The small molecule below binds the protein below.
Small molecule (SMILES): [H]/N=C(\N)N[C@H]1CCCCNC(=O)[C@H](CCCCN)NC(=O)[C@H](CCCCN)NC(=O)Cc2ccc(cc2)CNC(=O)CCCNC1=O

Sequence of chain 1.B:
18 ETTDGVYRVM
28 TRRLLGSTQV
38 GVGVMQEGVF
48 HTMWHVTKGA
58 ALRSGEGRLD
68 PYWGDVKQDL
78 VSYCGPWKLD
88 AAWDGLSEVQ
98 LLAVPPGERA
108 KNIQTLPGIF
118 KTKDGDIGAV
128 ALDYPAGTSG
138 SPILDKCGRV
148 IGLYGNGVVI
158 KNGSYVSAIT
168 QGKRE

Binding-site contacts:
Ligand atom N11 contacts residue TYR131 of chain 1.B at 3.7 Å.
Ligand atom C39 contacts residue PHE41 of chain 1.A at 3.3 Å (hydrophobic).
Ligand atom O43 contacts residue VAL156 of chain 1.B at 3.5 Å.
Ligand atom C21 contacts residue TYR162 of chain 1.B at 3.5 Å (hydrophobic).
Ligand atom C30 contacts residue ASP76 of chain 1.B at 3.9 Å.
Ligand atom N23 contacts residue TYR162 of chain 1.B at 3.6 Å (h-bond).
Ligand atom C22 contacts residue GLY152 of chain 1.B at 3.8 Å.
Ligand atom C30 contacts residue ASP40 of chain 1.A at 3.4 Å.
Ligand atom C24 contacts residue GLY152 of chain 1.B at 3.3 Å.
Ligand atom C26 contacts residue GLY152 of chain 1.B at 3.1 Å.
Ligand atom C33 contacts residue TYR162 of chain 1.B at 3.5 Å (hydrophobic).
Ligand atom O34 contacts residue GLY152 of chain 1.B at 3.6 Å (h-bond).
Ligand atom C22 contacts residue SER136 of chain 1.B at 3.1 Å.
Ligand atom N18 contacts residue TYR162 of chain 1.B at 3.8 Å.
Ligand atom C20 contacts residue TYR162 of chain 1.B at 3.6 Å (hydrophobic).
Ligand atom O34 contacts residue TYR162 of chain 1.B at 2.5 Å (h-bond).
Ligand atom O34 contacts residue ASN153 of chain 1.B at 3.8 Å.
Ligand atom O34 contacts residue GLY154 of chain 1.B at 3.0 Å (h-bond).
Ligand atom C29 contacts residue ASN153 of chain 1.B at 3.5 Å.
Ligand atom N23 contacts residue GLY152 of chain 1.B at 2.6 Å (h-bond).
Ligand atom N31 contacts residue ASP40 of chain 1.A at 2.4 Å (salt-bridge).
Ligand atom C22 contacts residue ALA133 of chain 1.B at 3.8 Å (hydrophobic).
Ligand atom C38 contacts residue GLY154 of chain 1.B at 3.5 Å.
Ligand atom C29 contacts residue HIS52 of chain 1.B at 3.6 Å.
Ligand atom C27 contacts residue HIS52 of chain 1.B at 3.6 Å.
Ligand atom C35 contacts residue GLY154 of chain 1.B at 3.7 Å.
Ligand atom C12 contacts residue TYR131 of chain 1.B at 3.9 Å (hydrophobic).
Ligand atom N17 contacts residue VAL156 of chain 1.B at 3.1 Å.
Ligand atom N40 contacts residue PHE41 of chain 1.A at 3.1 Å (h-bond).
Ligand atom C19 contacts residue TYR131 of chain 1.B at 3.1 Å (hydrophobic).
Ligand atom C14 contacts residue TYR131 of chain 1.B at 3.5 Å (hydrophobic).
Ligand atom N31 contacts residue ASN153 of chain 1.B at 3.2 Å (h-bond).
Ligand atom C36 contacts residue GLY154 of chain 1.B at 3.1 Å.
Ligand atom N18 contacts residue ASP130 of chain 1.B at 3.0 Å (salt-bridge).
Ligand atom N31 contacts residue GLY39 of chain 1.A at 3.1 Å (h-bond).
Ligand atom N23 contacts residue SER136 of chain 1.B at 3.1 Å (h-bond).
Ligand atom C30 contacts residue HIS52 of chain 1.B at 3.9 Å.
Ligand atom C38 contacts residue PHE41 of chain 1.A at 3.0 Å (hydrophobic).
Ligand atom C14 contacts residue ASP130 of chain 1.B at 3.5 Å.
Ligand atom C35 contacts residue TYR162 of chain 1.B at 3.8 Å (hydrophobic).

Sequence of chain 1.A:
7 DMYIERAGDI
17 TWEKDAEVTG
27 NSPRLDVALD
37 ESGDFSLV